Binding-site contacts:
Ligand atom C1 contacts residue ASN1273 of chain 1.A at 1.4 Å.
Ligand atom C3 contacts residue ASN1273 of chain 1.A at 3.8 Å.
Ligand atom C4 contacts residue ASN1273 of chain 1.A at 4.2 Å.
Ligand atom O5 contacts residue ASN1273 of chain 1.A at 2.3 Å (h-bond).
Ligand atom C7 contacts residue ASN1273 of chain 1.A at 3.3 Å.
Ligand atom C2 contacts residue ASN1273 of chain 1.A at 2.5 Å.
Ligand atom N2 contacts residue ASN1273 of chain 1.A at 3.0 Å (h-bond).
Ligand atom C8 contacts residue ASN1273 of chain 1.A at 3.6 Å.
Ligand atom C5 contacts residue ASN1273 of chain 1.A at 3.6 Å.
Ligand atom O7 contacts residue ASN1273 of chain 1.A at 4.0 Å.

The small molecule below binds the protein below.
Small molecule (SMILES): CC(=O)N[C@@H]1[C@@H](O)[C@H](O)[C@@H](CO)O[C@H]1O

Sequence of chain 1.A:
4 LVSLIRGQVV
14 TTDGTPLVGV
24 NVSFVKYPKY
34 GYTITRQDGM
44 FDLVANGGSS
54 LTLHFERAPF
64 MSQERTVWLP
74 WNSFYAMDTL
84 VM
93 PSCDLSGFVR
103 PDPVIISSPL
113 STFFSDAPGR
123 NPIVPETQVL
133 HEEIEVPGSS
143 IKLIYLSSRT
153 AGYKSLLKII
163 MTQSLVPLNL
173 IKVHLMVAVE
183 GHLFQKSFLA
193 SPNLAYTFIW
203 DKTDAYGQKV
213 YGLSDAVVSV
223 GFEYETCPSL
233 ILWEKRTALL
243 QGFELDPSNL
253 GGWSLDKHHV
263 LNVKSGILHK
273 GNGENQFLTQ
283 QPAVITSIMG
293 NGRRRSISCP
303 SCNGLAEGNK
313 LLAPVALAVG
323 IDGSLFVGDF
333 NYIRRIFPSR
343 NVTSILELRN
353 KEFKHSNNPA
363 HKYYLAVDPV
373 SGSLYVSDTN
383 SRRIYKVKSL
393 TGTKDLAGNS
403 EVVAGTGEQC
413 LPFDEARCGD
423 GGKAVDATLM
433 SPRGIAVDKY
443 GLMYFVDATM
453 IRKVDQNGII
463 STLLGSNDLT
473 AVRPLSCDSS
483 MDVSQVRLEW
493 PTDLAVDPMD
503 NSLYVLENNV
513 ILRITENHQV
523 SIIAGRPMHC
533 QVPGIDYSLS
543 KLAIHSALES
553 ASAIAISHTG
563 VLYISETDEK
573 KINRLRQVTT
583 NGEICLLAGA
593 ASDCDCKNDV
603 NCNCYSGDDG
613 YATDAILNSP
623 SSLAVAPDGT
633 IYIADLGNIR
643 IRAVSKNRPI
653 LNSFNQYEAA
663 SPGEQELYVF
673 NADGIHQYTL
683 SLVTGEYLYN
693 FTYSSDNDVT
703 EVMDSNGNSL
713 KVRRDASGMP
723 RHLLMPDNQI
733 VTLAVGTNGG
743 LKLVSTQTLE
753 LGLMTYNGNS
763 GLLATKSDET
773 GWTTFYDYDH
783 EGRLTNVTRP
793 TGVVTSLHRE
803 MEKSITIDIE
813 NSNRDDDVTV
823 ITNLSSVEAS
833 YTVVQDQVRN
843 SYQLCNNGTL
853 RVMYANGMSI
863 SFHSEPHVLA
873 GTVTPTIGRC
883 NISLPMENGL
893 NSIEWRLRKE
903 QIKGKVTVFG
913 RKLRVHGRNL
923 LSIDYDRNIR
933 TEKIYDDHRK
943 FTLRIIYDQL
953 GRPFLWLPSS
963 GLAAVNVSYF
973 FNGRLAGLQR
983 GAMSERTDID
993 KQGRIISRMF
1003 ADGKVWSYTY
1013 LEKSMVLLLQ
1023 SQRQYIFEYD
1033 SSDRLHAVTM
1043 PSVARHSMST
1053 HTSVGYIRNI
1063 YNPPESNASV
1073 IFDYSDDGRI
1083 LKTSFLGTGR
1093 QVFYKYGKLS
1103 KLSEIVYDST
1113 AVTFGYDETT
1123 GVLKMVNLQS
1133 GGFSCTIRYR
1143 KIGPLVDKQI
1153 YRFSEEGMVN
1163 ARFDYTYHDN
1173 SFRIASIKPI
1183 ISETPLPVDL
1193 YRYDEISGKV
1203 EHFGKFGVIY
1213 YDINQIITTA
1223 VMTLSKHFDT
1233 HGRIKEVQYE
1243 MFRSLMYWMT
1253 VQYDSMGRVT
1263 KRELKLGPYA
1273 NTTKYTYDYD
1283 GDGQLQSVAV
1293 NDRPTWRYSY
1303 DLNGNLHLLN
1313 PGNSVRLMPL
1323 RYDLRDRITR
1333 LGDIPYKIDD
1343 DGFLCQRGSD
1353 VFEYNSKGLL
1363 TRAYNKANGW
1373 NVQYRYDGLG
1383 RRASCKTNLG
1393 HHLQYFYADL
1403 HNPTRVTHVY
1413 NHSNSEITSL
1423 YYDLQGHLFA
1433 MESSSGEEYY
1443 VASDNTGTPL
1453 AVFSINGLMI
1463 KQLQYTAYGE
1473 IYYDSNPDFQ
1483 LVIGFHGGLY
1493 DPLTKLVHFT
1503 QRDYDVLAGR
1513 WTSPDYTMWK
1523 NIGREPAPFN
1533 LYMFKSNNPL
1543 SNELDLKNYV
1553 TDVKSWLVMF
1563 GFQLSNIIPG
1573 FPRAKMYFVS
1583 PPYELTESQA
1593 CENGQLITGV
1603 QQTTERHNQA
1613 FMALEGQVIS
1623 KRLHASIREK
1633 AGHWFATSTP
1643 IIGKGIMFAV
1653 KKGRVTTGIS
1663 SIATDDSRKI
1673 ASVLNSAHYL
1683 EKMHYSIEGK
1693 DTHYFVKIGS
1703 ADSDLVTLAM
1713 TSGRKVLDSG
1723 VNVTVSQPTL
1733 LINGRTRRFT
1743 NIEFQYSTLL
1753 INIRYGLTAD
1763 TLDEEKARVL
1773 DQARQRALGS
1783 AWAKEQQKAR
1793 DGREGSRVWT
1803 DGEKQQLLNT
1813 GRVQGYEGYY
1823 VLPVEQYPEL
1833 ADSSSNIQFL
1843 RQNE